Sequence of chain 1.A:
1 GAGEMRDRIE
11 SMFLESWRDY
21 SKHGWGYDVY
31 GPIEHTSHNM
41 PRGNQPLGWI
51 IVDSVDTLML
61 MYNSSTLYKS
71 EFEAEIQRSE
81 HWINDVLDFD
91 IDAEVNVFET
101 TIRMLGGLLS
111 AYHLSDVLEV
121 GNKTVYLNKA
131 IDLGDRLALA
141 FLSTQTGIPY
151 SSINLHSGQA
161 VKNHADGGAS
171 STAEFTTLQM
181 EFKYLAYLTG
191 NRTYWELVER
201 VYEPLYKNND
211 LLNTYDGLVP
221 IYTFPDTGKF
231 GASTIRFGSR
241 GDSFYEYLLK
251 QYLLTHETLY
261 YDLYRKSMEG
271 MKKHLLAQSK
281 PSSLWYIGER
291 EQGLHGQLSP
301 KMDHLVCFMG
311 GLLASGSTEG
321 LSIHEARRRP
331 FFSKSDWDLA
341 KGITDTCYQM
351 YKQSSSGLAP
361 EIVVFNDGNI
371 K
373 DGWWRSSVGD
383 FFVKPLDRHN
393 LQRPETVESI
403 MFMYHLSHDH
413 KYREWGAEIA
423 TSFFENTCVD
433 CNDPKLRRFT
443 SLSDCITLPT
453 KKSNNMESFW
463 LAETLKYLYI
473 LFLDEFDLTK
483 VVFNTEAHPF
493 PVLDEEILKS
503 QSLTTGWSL

The protein below binds the small molecule below.
Small molecule (SMILES): CC(=O)N[C@H]1[C@@H](O[C@H]2[C@H](O)[C@@H](NC(C)=O)CO[C@@H]2CO)O[C@H](CO)[C@@H](O[C@@H]2O[C@H](CO[C@H]3O[C@H](CO[C@H]4O[C@H](CO)[C@@H](O)[C@H](O)[C@@H]4O)[C@@H](O)[C@H](O[C@H]4O[C@H](CO)[C@@H](O)[C@H](O)[C@@H]4O)[C@@H]3O)[C@@H](O)[C@H](O[C@H]3O[C@H](CO)[C@@H](O)[C@H](O)[C@@H]3O)[C@@H]2O)[C@@H]1O

Binding-site contacts:
Ligand atom N2 contacts residue ASN63 of chain 1.A at 3.5 Å (h-bond).
Ligand atom O6 contacts residue GLU477 of chain 1.A at 3.4 Å.
Ligand atom C8 contacts residue PHE478 of chain 1.A at 4.3 Å (hydrophobic).
Ligand atom C1 contacts residue GLU477 of chain 1.A at 4.1 Å.
Ligand atom O2 contacts residue GLU477 of chain 1.A at 4.4 Å.
Ligand atom O7 contacts residue ASN63 of chain 1.A at 2.8 Å (h-bond).
Ligand atom O5 contacts residue ASN63 of chain 1.A at 2.6 Å (h-bond).
Ligand atom O5 contacts residue GLU477 of chain 1.A at 4.2 Å.
Ligand atom O7 contacts residue LEU60 of chain 1.A at 4.3 Å.
Ligand atom C8 contacts residue LEU118 of chain 1.A at 4.4 Å (hydrophobic).
Ligand atom C2 contacts residue LEU118 of chain 1.A at 4.3 Å (hydrophobic).
Ligand atom C1 contacts residue ASN63 of chain 1.A at 2.4 Å.
Ligand atom C7 contacts residue ASN63 of chain 1.A at 3.4 Å.
Ligand atom N2 contacts residue LEU118 of chain 1.A at 3.8 Å.
Ligand atom C1 contacts residue LEU118 of chain 1.A at 3.6 Å (hydrophobic).
Ligand atom C3 contacts residue ASN63 of chain 1.A at 4.3 Å.
Ligand atom C6 contacts residue GLU477 of chain 1.A at 3.7 Å.
Ligand atom C7 contacts residue LEU60 of chain 1.A at 4.4 Å (hydrophobic).
Ligand atom C7 contacts residue LEU118 of chain 1.A at 4.2 Å (hydrophobic).
Ligand atom C5 contacts residue ASN63 of chain 1.A at 3.9 Å.
Ligand atom C2 contacts residue ASN63 of chain 1.A at 2.9 Å.
Ligand atom O7 contacts residue SER64 of chain 1.A at 4.3 Å.
Ligand atom C8 contacts residue LEU60 of chain 1.A at 3.5 Å (hydrophobic).